Sequence of chain 1.A:
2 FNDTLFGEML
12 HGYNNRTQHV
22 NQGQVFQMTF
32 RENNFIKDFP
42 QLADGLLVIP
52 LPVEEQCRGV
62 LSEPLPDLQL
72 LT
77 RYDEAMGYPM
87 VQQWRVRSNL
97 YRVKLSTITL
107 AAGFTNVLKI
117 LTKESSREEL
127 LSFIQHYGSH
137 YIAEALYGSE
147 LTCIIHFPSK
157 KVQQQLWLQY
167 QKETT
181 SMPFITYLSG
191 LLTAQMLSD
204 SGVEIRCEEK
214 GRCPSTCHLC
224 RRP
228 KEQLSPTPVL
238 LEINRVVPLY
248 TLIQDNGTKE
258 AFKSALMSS

Binding-site contacts:
Ligand atom C2 contacts residue ASN16 of chain 1.A at 3.3 Å.
Ligand atom N2 contacts residue ASN16 of chain 1.A at 3.6 Å (h-bond).
Ligand atom C1 contacts residue ASN16 of chain 1.A at 3.0 Å.
Ligand atom O3 contacts residue NAG1 of chain 2.C at 3.5 Å (h-bond).
Ligand atom O7 contacts residue ASN16 of chain 1.A at 2.8 Å (h-bond).
Ligand atom C7 contacts residue ASN16 of chain 1.A at 3.4 Å.
Ligand atom O4 contacts residue NAG1 of chain 2.C at 4.4 Å.
Ligand atom C8 contacts residue LEU263 of chain 1.A at 3.4 Å (hydrophobic).
Ligand atom O5 contacts residue ASN16 of chain 1.A at 3.6 Å (h-bond).
Ligand atom O7 contacts residue ARG17 of chain 1.A at 4.3 Å.

A small-molecule ligand and the protein it binds are described below.
Small molecule (SMILES): CC(=O)N[C@@H]1[C@@H](O)[C@H](O)[C@@H](CO)O[C@H]1O